Sequence of chain 1.A:
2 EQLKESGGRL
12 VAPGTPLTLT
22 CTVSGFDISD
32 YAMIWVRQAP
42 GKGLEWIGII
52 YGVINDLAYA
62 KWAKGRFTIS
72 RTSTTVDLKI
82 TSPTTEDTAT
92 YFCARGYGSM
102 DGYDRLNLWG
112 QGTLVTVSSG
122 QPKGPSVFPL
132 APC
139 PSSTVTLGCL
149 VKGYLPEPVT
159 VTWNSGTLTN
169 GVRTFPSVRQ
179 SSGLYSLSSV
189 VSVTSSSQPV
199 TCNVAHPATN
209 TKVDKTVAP

Binding-site contacts:
Ligand atom CE contacts residue TYR30 of chain 1.B at 3.6 Å (hydrophobic).
Ligand atom C2 contacts residue ASP97 of chain 1.B at 3.6 Å.
Ligand atom C1 contacts residue ASP102 of chain 1.A at 3.5 Å.
Ligand atom CA contacts residue TYR95 of chain 1.B at 3.2 Å (hydrophobic).
Ligand atom O contacts residue ASP97 of chain 1.B at 2.7 Å (salt-bridge).
Ligand atom C4 contacts residue TRP34 of chain 1.B at 3.4 Å (hydrophobic).
Ligand atom C2 contacts residue TYR94 of chain 1.B at 3.6 Å (hydrophobic).
Ligand atom CA contacts residue MET101 of chain 1.A at 3.2 Å (hydrophobic).
Ligand atom NZ contacts residue ASP102 of chain 1.A at 3.1 Å (salt-bridge).
Ligand atom CB contacts residue ASP57 of chain 1.A at 3.4 Å.
Ligand atom NZ contacts residue TYR95 of chain 1.B at 3.0 Å (h-bond).
Ligand atom C4 contacts residue TYR104 of chain 1.A at 3.5 Å (hydrophobic).
Ligand atom C1 contacts residue TYR95 of chain 1.B at 3.4 Å (hydrophobic).
Ligand atom O1 contacts residue ASP97 of chain 1.B at 2.3 Å (salt-bridge).
Ligand atom CB contacts residue ASP97 of chain 1.B at 3.3 Å.
Ligand atom CA contacts residue ASP97 of chain 1.B at 3.4 Å.
Ligand atom OG contacts residue ASP57 of chain 1.A at 2.9 Å (salt-bridge).
Ligand atom O contacts residue ASP96 of chain 1.B at 3.3 Å.
Ligand atom N contacts residue ASP57 of chain 1.A at 3.0 Å (salt-bridge).
Ligand atom CD contacts residue TYR95 of chain 1.B at 3.6 Å (hydrophobic).
Ligand atom C3 contacts residue TRP34 of chain 1.B at 3.6 Å (hydrophobic).
Ligand atom N1 contacts residue TYR94 of chain 1.B at 3.0 Å (h-bond).
Ligand atom C1 contacts residue TYR30 of chain 1.B at 3.6 Å (hydrophobic).
Ligand atom CE contacts residue TYR95 of chain 1.B at 3.4 Å (hydrophobic).
Ligand atom N contacts residue TYR95 of chain 1.B at 3.6 Å.
Ligand atom C3 contacts residue TYR94 of chain 1.B at 3.1 Å (hydrophobic).
Ligand atom C4 contacts residue TYR94 of chain 1.B at 3.6 Å (hydrophobic).
Ligand atom N1 contacts residue TYR104 of chain 1.A at 3.5 Å.
Ligand atom CB contacts residue TYR95 of chain 1.B at 3.2 Å (hydrophobic).
Ligand atom O contacts residue TYR95 of chain 1.B at 3.3 Å (h-bond).
Ligand atom N contacts residue MET101 of chain 1.A at 3.3 Å (h-bond).
Ligand atom N contacts residue MET101 of chain 1.A at 2.6 Å (h-bond).
Ligand atom N1 contacts residue ASP100 of chain 1.B at 2.8 Å (salt-bridge).
Ligand atom C2 contacts residue ASP102 of chain 1.A at 3.6 Å.
Ligand atom C contacts residue MET101 of chain 1.A at 3.6 Å (hydrophobic).
Ligand atom C1 contacts residue TYR94 of chain 1.B at 3.4 Å (hydrophobic).
Ligand atom CE contacts residue ASP102 of chain 1.A at 3.4 Å.
Ligand atom N1 contacts residue ASP97 of chain 1.B at 2.9 Å (salt-bridge).
Ligand atom O contacts residue GLY103 of chain 1.A at 3.3 Å.
Ligand atom C4 contacts residue ASP97 of chain 1.B at 3.4 Å.

Sequence of chain 1.B:
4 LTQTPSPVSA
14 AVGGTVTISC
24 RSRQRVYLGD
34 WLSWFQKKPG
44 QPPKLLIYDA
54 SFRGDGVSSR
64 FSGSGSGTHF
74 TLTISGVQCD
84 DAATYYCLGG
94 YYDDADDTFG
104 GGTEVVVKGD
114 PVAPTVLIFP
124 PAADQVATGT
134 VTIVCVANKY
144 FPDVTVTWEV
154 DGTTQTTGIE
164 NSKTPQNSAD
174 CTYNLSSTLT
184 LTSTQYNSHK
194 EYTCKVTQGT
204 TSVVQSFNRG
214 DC

A protein and the small-molecule ligand that binds it are described below.
Small molecule (SMILES): NCC[C@H](O)CNCCCC[C@H](NC(=O)CN)C(=O)NCC(=O)N[C@@H](CO)C(=O)NCC=O